Binding-site contacts:
Ligand atom C6 contacts residue ASN398 of chain 1.A at 3.7 Å.
Ligand atom C5 contacts residue GLU342 of chain 1.A at 3.5 Å.
Ligand atom C3 contacts residue GLU342 of chain 1.A at 3.2 Å.
Ligand atom C5 contacts residue TYR315 of chain 1.A at 3.4 Å (hydrophobic).
Ligand atom C4 contacts residue GLU342 of chain 1.A at 3.9 Å.
Ligand atom O6 contacts residue CYS344 of chain 1.A at 3.9 Å.
Ligand atom O4 contacts residue TRP383 of chain 1.A at 2.8 Å (h-bond).
Ligand atom C1 contacts residue GLU342 of chain 1.A at 3.1 Å.
Ligand atom O3 contacts residue ASP129 of chain 1.A at 2.9 Å (salt-bridge).
Ligand atom N2 contacts residue TYR315 of chain 1.A at 3.8 Å.
Ligand atom O2 contacts residue ASN236 of chain 1.A at 3.1 Å (h-bond).
Ligand atom C3 contacts residue TRP383 of chain 1.A at 3.8 Å (hydrophobic).
Ligand atom C5 contacts residue TRP383 of chain 1.A at 3.9 Å (hydrophobic).
Ligand atom O1 contacts residue TYR246 of chain 1.A at 3.8 Å.
Ligand atom C4 contacts residue ASP129 of chain 1.A at 3.4 Å.
Ligand atom C6 contacts residue CYS344 of chain 1.A at 3.9 Å (hydrophobic).
Ligand atom C4 contacts residue ASN398 of chain 1.A at 3.8 Å.
Ligand atom O2 contacts residue GLU342 of chain 1.A at 2.9 Å (salt-bridge).
Ligand atom O4 contacts residue ASP129 of chain 1.A at 2.6 Å (salt-bridge).
Ligand atom C8 contacts residue TYR315 of chain 1.A at 3.8 Å (hydrophobic).
Ligand atom C7 contacts residue TYR315 of chain 1.A at 3.6 Å (hydrophobic).
Ligand atom C1 contacts residue TYR315 of chain 1.A at 3.6 Å (hydrophobic).
Ligand atom O3 contacts residue TRP383 of chain 1.A at 3.7 Å.
Ligand atom C6 contacts residue TYR315 of chain 1.A at 4.0 Å (hydrophobic).
Ligand atom O3 contacts residue TRP181 of chain 1.A at 3.1 Å (h-bond).
Ligand atom O4 contacts residue PHE130 of chain 1.A at 3.3 Å.
Ligand atom N1 contacts residue TYR315 of chain 1.A at 3.5 Å.
Ligand atom C3 contacts residue ASP129 of chain 1.A at 4.0 Å.
Ligand atom O1 contacts residue GLU237 of chain 1.A at 2.8 Å (salt-bridge).
Ligand atom O2 contacts residue GLU237 of chain 1.A at 3.3 Å (salt-bridge).
Ligand atom O4 contacts residue ASN398 of chain 1.A at 3.9 Å.
Ligand atom O3 contacts residue PHE248 of chain 1.A at 3.6 Å.
Ligand atom O6 contacts residue SER347 of chain 1.A at 3.3 Å.
Ligand atom N1 contacts residue GLU342 of chain 1.A at 3.5 Å (salt-bridge).
Ligand atom O6 contacts residue TYR315 of chain 1.A at 3.7 Å.
Ligand atom C1 contacts residue GLU237 of chain 1.A at 3.2 Å.
Ligand atom C2 contacts residue GLU342 of chain 1.A at 3.2 Å.
Ligand atom C6 contacts residue VAL400 of chain 1.A at 3.8 Å (hydrophobic).
Ligand atom C4 contacts residue TRP383 of chain 1.A at 3.7 Å (hydrophobic).
Ligand atom C2 contacts residue GLU237 of chain 1.A at 3.5 Å.

Sequence of chain 1.A:
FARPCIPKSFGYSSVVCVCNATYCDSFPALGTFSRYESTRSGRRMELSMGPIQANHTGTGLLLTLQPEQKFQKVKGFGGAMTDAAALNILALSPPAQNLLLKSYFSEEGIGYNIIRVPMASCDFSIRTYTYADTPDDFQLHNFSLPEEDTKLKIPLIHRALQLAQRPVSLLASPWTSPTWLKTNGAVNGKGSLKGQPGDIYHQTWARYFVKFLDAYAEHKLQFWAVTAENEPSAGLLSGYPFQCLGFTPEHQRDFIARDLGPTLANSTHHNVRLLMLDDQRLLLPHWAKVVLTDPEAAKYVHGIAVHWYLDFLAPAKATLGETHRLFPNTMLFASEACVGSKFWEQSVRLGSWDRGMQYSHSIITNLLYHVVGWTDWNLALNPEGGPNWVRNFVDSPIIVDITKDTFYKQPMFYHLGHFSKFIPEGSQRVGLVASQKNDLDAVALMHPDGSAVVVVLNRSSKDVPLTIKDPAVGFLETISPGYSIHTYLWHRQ

This small molecule binds to this protein.
Small molecule (SMILES): CCCCCCCC/N=C1\OC[C@@H]2[C@@H](O)[C@H](O)[C@@H](O)[C@H](O)N12